Binding-site contacts:
Ligand atom C8 contacts residue VAL414 of chain 1.C at 4.2 Å (hydrophobic).
Ligand atom C7 contacts residue ASN346 of chain 1.C at 4.2 Å.
Ligand atom C1 contacts residue VAL414 of chain 1.C at 4.2 Å (hydrophobic).
Ligand atom O6 contacts residue LYS222 of chain 1.C at 4.2 Å.
Ligand atom O7 contacts residue ASN346 of chain 1.C at 3.9 Å.
Ligand atom O7 contacts residue ASN232 of chain 1.C at 4.1 Å.
Ligand atom C6 contacts residue GLU181 of chain 1.C at 4.4 Å.
Ligand atom O5 contacts residue VAL414 of chain 1.C at 4.4 Å.
Ligand atom C3 contacts residue ASN232 of chain 1.C at 3.6 Å.
Ligand atom C5 contacts residue NAG1 of chain 1.PA at 3.9 Å.
Ligand atom C1 contacts residue NAG1 of chain 1.PA at 4.3 Å.
Ligand atom C2 contacts residue SER415 of chain 1.C at 4.1 Å.
Ligand atom C7 contacts residue VAL414 of chain 1.C at 4.2 Å (hydrophobic).
Ligand atom O6 contacts residue SER179 of chain 1.C at 3.8 Å.
Ligand atom C5 contacts residue VAL414 of chain 1.C at 3.6 Å (hydrophobic).
Ligand atom O5 contacts residue ASN232 of chain 1.C at 2.4 Å (h-bond).
Ligand atom C3 contacts residue VAL414 of chain 1.C at 3.6 Å (hydrophobic).
Ligand atom C5 contacts residue ASN232 of chain 1.C at 3.6 Å.
Ligand atom O5 contacts residue LYS222 of chain 1.C at 4.4 Å.
Ligand atom C7 contacts residue ASN232 of chain 1.C at 3.7 Å.
Ligand atom C6 contacts residue NAG1 of chain 1.PA at 3.9 Å.
Ligand atom O7 contacts residue PRO182 of chain 1.C at 4.2 Å.
Ligand atom C3 contacts residue SER415 of chain 1.C at 4.3 Å.
Ligand atom O6 contacts residue GLY348 of chain 1.C at 4.1 Å.
Ligand atom C2 contacts residue ASN232 of chain 1.C at 2.4 Å.
Ligand atom C1 contacts residue ASN232 of chain 1.C at 1.4 Å.
Ligand atom N2 contacts residue SER415 of chain 1.C at 3.6 Å.
Ligand atom C4 contacts residue VAL414 of chain 1.C at 3.9 Å (hydrophobic).
Ligand atom O5 contacts residue NAG1 of chain 1.PA at 3.8 Å.
Ligand atom N2 contacts residue ASN232 of chain 1.C at 2.8 Å (h-bond).
Ligand atom O7 contacts residue VAL414 of chain 1.C at 3.7 Å.
Ligand atom C8 contacts residue ASN346 of chain 1.C at 3.9 Å.
Ligand atom O3 contacts residue CYS413 of chain 1.C at 3.4 Å (h-bond).
Ligand atom C4 contacts residue ASN232 of chain 1.C at 4.2 Å.
Ligand atom C1 contacts residue SER415 of chain 1.C at 3.7 Å.
Ligand atom C8 contacts residue LEU231 of chain 1.C at 3.7 Å (hydrophobic).
Ligand atom C3 contacts residue CYS413 of chain 1.C at 4.3 Å (hydrophobic).
Ligand atom C8 contacts residue CYS347 of chain 1.C at 4.4 Å (hydrophobic).
Ligand atom C8 contacts residue VAL224 of chain 1.C at 4.4 Å (hydrophobic).
Ligand atom O4 contacts residue VAL414 of chain 1.C at 3.7 Å.

A protein and the small-molecule ligand that binds it are described below.
Small molecule (SMILES): CC(=O)N[C@H]1[C@H](O[C@H]2[C@H](O)[C@@H](NC(C)=O)CO[C@@H]2CO)O[C@H](CO)[C@@H](O[C@@H]2O[C@H](CO)[C@@H](O)[C@H](O[C@H]3O[C@H](CO)[C@@H](O)[C@H](O)[C@@H]3O)[C@@H]2O)[C@@H]1O

Sequence of chain 1.C:
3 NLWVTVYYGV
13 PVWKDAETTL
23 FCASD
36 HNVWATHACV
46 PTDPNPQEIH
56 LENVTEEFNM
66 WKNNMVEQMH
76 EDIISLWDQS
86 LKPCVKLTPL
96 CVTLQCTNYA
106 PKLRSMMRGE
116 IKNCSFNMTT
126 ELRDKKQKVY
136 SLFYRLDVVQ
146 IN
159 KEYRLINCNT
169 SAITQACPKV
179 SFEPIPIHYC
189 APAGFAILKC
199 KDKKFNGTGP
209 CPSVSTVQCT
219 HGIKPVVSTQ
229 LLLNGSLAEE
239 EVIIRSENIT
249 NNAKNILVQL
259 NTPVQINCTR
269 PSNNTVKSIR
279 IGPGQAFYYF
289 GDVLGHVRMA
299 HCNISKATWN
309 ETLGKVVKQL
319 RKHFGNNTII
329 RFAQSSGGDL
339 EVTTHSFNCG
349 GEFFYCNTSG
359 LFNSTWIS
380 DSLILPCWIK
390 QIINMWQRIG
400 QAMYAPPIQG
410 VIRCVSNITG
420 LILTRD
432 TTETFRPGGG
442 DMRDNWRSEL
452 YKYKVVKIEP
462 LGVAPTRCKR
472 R